Binding-site contacts:
Ligand atom O6 contacts residue ALA47 of chain 1.I at 4.2 Å.
Ligand atom C7 contacts residue ASN46 of chain 1.I at 3.5 Å.
Ligand atom C4 contacts residue ASN46 of chain 1.I at 4.3 Å.
Ligand atom C2 contacts residue ASN46 of chain 1.I at 2.5 Å.
Ligand atom C3 contacts residue ASN46 of chain 1.I at 3.8 Å.
Ligand atom C5 contacts residue ASN46 of chain 1.I at 3.7 Å.
Ligand atom C1 contacts residue ASN46 of chain 1.I at 1.4 Å.
Ligand atom N2 contacts residue ASN46 of chain 1.I at 2.9 Å (h-bond).
Ligand atom O5 contacts residue ASN46 of chain 1.I at 2.4 Å (h-bond).
Ligand atom O7 contacts residue ASN46 of chain 1.I at 3.8 Å.

A protein and the small-molecule ligand that binds it are described below.
Small molecule (SMILES): CC(=O)N[C@@H]1[C@@H](O)[C@H](O)[C@@H](CO)O[C@H]1O

Sequence of chain 1.I:
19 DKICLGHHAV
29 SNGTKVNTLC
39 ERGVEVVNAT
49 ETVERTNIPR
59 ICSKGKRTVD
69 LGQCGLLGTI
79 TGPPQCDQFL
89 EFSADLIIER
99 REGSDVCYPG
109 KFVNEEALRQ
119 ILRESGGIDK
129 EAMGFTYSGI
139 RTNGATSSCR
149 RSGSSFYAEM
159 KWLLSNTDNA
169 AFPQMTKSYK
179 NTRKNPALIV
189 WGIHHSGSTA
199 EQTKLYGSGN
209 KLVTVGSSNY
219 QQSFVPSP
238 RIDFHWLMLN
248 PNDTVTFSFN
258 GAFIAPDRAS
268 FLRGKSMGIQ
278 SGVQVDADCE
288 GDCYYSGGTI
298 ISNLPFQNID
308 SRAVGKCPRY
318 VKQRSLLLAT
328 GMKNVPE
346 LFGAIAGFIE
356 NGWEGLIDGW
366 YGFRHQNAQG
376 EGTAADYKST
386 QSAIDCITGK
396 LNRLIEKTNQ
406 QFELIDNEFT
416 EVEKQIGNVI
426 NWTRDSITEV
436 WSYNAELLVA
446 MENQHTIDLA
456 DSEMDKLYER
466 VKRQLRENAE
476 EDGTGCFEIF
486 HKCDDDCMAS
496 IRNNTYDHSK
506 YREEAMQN